Binding-site contacts:
Ligand atom C12 contacts residue TYR28 of chain 22.A at 3.9 Å (hydrophobic).
Ligand atom C4 contacts residue TYR28 of chain 1.A at 3.6 Å (hydrophobic).
Ligand atom C9 contacts residue ARG59 of chain 1.A at 3.5 Å.
Ligand atom C11 contacts residue PFL1 of chain 22.H at 1.7 Å.
Ligand atom C3 contacts residue SER27 of chain 1.A at 3.9 Å.
Ligand atom C6 contacts residue PFL1 of chain 22.H at 0.2 Å.
Ligand atom C9 contacts residue PFL1 of chain 22.H at 3.1 Å.
Ligand atom O1 contacts residue ARG59 of chain 1.A at 3.3 Å.
Ligand atom C10 contacts residue PFL1 of chain 22.H at 1.3 Å.
Ligand atom C9 contacts residue ARG59 of chain 22.A at 3.7 Å.
Ligand atom C1 contacts residue ARG59 of chain 22.A at 4.3 Å.
Ligand atom C12 contacts residue LEU24 of chain 1.A at 3.7 Å (hydrophobic).
Ligand atom C8 contacts residue GLU63 of chain 22.A at 3.4 Å.
Ligand atom O1 contacts residue ARG59 of chain 22.A at 3.5 Å.
Ligand atom C2 contacts residue SER27 of chain 1.A at 3.4 Å.
Ligand atom C9 contacts residue ALA55 of chain 1.A at 3.8 Å (hydrophobic).
Ligand atom C10 contacts residue SER27 of chain 22.A at 4.3 Å.
Ligand atom C3 contacts residue TYR28 of chain 1.A at 3.6 Å (hydrophobic).
Ligand atom C8 contacts residue ARG59 of chain 22.A at 3.5 Å.
Ligand atom C11 contacts residue TYR28 of chain 22.A at 3.6 Å (hydrophobic).
Ligand atom C2 contacts residue PFL1 of chain 22.H at 1.4 Å.
Ligand atom C8 contacts residue PFL1 of chain 22.H at 3.7 Å.
Ligand atom C9 contacts residue SER27 of chain 1.A at 2.7 Å.
Ligand atom C4 contacts residue LEU81 of chain 22.A at 4.0 Å (hydrophobic).
Ligand atom C5 contacts residue LEU81 of chain 22.A at 3.7 Å (hydrophobic).
Ligand atom C7 contacts residue PFL1 of chain 22.H at 2.9 Å.
Ligand atom C7 contacts residue SER27 of chain 1.A at 2.9 Å.
Ligand atom C1 contacts residue SER27 of chain 1.A at 4.1 Å.
Ligand atom C5 contacts residue PFL1 of chain 22.H at 1.4 Å.
Ligand atom C3 contacts residue PFL1 of chain 22.H at 1.5 Å.
Ligand atom O1 contacts residue PFL1 of chain 22.H at 0.6 Å (h-bond).
Ligand atom C5 contacts residue LEU81 of chain 1.A at 4.0 Å (hydrophobic).
Ligand atom C12 contacts residue PFL1 of chain 22.H at 1.0 Å.
Ligand atom C1 contacts residue PFL1 of chain 22.H at 1.3 Å.
Ligand atom C11 contacts residue SER27 of chain 22.A at 3.4 Å.
Ligand atom C11 contacts residue LEU24 of chain 22.A at 3.5 Å (hydrophobic).
Ligand atom C4 contacts residue PFL1 of chain 22.H at 1.0 Å.
Ligand atom C7 contacts residue ARG59 of chain 22.A at 4.1 Å.
Ligand atom C8 contacts residue LEU31 of chain 1.A at 3.9 Å (hydrophobic).
Ligand atom C12 contacts residue LEU81 of chain 1.A at 3.9 Å (hydrophobic).

Sequence of chain 1.A:
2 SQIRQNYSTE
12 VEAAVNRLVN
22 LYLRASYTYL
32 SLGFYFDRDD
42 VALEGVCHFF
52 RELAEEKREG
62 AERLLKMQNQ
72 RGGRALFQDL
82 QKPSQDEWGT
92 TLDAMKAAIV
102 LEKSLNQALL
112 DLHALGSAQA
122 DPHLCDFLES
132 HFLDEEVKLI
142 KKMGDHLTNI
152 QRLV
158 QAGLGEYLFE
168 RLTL

Sequence of chain 22.A:
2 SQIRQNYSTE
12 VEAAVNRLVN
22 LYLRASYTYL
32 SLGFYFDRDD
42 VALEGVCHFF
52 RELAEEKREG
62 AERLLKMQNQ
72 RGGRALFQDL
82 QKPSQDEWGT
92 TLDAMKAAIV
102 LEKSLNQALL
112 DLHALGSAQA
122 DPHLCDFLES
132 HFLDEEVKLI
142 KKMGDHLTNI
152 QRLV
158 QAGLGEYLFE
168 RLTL

This small molecule binds to this protein.
Small molecule (SMILES): CC(C)c1cccc(C(C)C)c1O